Binding-site contacts:
Ligand atom N11 contacts residue C2E1 of chain 1.W at 2.7 Å (h-bond).
Ligand atom O4A contacts residue SER4 of chain 1.D at 2.9 Å (h-bond).
Ligand atom C61 contacts residue C2E1 of chain 1.W at 3.3 Å.
Ligand atom N1 contacts residue ARG10 of chain 1.D at 3.3 Å (salt-bridge).
Ligand atom N31 contacts residue C2E1 of chain 1.X at 3.3 Å.
Ligand atom C1A contacts residue C2E1 of chain 1.X at 3.4 Å.
Ligand atom N71 contacts residue ARG6 of chain 1.D at 3.0 Å (salt-bridge).
Ligand atom C21 contacts residue C2E1 of chain 1.W at 3.3 Å.
Ligand atom N2 contacts residue ASP33 of chain 1.D at 2.9 Å (salt-bridge).
Ligand atom O2P contacts residue C2E1 of chain 1.W at 2.5 Å (h-bond).
Ligand atom C81 contacts residue C2E1 of chain 1.X at 3.3 Å.
Ligand atom N2 contacts residue SER35 of chain 1.D at 3.3 Å (h-bond).
Ligand atom C51 contacts residue C2E1 of chain 1.W at 3.5 Å.
Ligand atom N2 contacts residue ARG10 of chain 1.D at 3.5 Å.
Ligand atom O4' contacts residue GLU88 of chain 1.D at 3.1 Å.
Ligand atom N9 contacts residue CYS87 of chain 1.D at 3.1 Å (h-bond).
Ligand atom O21 contacts residue ARG10 of chain 1.D at 3.1 Å (salt-bridge).
Ligand atom O11 contacts residue GLN7 of chain 1.D at 2.8 Å (h-bond).
Ligand atom O2' contacts residue GLY37 of chain 1.D at 3.3 Å.
Ligand atom C81 contacts residue C2E1 of chain 1.W at 3.4 Å.
Ligand atom O6 contacts residue ARG84 of chain 1.D at 2.8 Å (salt-bridge).
Ligand atom C8 contacts residue C2E1 of chain 1.W at 3.3 Å.
Ligand atom O61 contacts residue C2E1 of chain 1.W at 3.2 Å.
Ligand atom O6 contacts residue ARG10 of chain 1.D at 3.4 Å (salt-bridge).
Ligand atom C4 contacts residue CYS87 of chain 1.D at 3.3 Å (hydrophobic).
Ligand atom N1 contacts residue ASP33 of chain 1.D at 2.7 Å (salt-bridge).
Ligand atom C2A contacts residue C2E1 of chain 1.W at 3.4 Å.
Ligand atom N2 contacts residue GLY38 of chain 1.D at 3.1 Å (h-bond).
Ligand atom C6 contacts residue ARG10 of chain 1.D at 3.2 Å.
Ligand atom O61 contacts residue ARG6 of chain 1.D at 2.9 Å (salt-bridge).
Ligand atom C41 contacts residue C2E1 of chain 1.X at 3.2 Å.
Ligand atom O6 contacts residue ALA40 of chain 1.D at 3.4 Å.
Ligand atom N7 contacts residue C2E1 of chain 1.W at 3.3 Å (h-bond).
Ligand atom C21 contacts residue C2E1 of chain 1.X at 3.3 Å.
Ligand atom C1' contacts residue CYS87 of chain 1.D at 3.3 Å (hydrophobic).
Ligand atom N21 contacts residue C2E1 of chain 1.W at 3.1 Å (h-bond).
Ligand atom O21 contacts residue ARG6 of chain 1.D at 3.4 Å.
Ligand atom C2 contacts residue ASP33 of chain 1.D at 3.2 Å.
Ligand atom N21 contacts residue C2E1 of chain 1.X at 3.4 Å.
Ligand atom N91 contacts residue C2E1 of chain 1.X at 3.1 Å (h-bond).

Sequence of chain 1.D:
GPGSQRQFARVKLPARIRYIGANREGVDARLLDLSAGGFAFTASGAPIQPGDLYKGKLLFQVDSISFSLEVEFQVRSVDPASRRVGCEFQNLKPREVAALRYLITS

The protein below binds the small molecule below.
Small molecule (SMILES): Nc1nc2c(ncn2[C@@H]2O[C@@H]3CO[P](=O)(O)O[C@H]4[C@@H](O)[C@H](n5cnc6c(=O)[nH]c(N)nc65)O[C@@H]4CO[P](=O)(O)O[C@H]3[C@H]2O)c(=O)[nH]1